This protein binds this small molecule.
Small molecule (SMILES): CC(=O)NCCNc1cccc2c(S(=O)(=O)O)cccc12

Sequence of chain 18.A:
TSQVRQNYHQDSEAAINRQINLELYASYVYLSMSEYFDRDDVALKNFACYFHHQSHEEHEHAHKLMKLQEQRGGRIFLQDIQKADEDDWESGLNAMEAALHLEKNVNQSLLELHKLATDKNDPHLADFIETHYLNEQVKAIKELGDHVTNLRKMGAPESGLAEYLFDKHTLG

Binding-site contacts:
Ligand atom C2 contacts residue HIS53 of chain 18.A at 4.4 Å.
Ligand atom C6 contacts residue HIS52 of chain 18.A at 3.6 Å.
Ligand atom C1 contacts residue HIS53 of chain 18.A at 4.4 Å.
Ligand atom C3 contacts residue HIS53 of chain 18.A at 4.0 Å.
Ligand atom C8 contacts residue HIS56 of chain 18.A at 3.9 Å.
Ligand atom C4' contacts residue CYS49 of chain 18.A at 4.5 Å (hydrophobic).
Ligand atom O3S contacts residue HIS56 of chain 18.A at 3.4 Å.
Ligand atom N3' contacts residue CYS49 of chain 18.A at 3.1 Å (h-bond).
Ligand atom C7 contacts residue HIS56 of chain 18.A at 3.8 Å.
Ligand atom C7 contacts residue HIS52 of chain 18.A at 3.6 Å.
Ligand atom C4 contacts residue HIS53 of chain 18.A at 3.5 Å.
Ligand atom C5' contacts residue HIS53 of chain 18.A at 4.2 Å.
Ligand atom C1' contacts residue CYS49 of chain 18.A at 1.8 Å (hydrophobic).
Ligand atom C10 contacts residue HIS53 of chain 18.A at 3.4 Å.
Ligand atom O2S contacts residue HIS56 of chain 18.A at 4.4 Å.
Ligand atom O2' contacts residue HIS52 of chain 18.A at 2.7 Å (h-bond).
Ligand atom C2' contacts residue HIS52 of chain 18.A at 3.9 Å.
Ligand atom C7 contacts residue HIS53 of chain 18.A at 4.2 Å.
Ligand atom C5 contacts residue HIS53 of chain 18.A at 3.7 Å.
Ligand atom C6 contacts residue HIS53 of chain 18.A at 3.8 Å.
Ligand atom O2' contacts residue CYS49 of chain 18.A at 3.9 Å.
Ligand atom C5' contacts residue CYS49 of chain 18.A at 3.8 Å (hydrophobic).
Ligand atom C2' contacts residue CYS49 of chain 18.A at 2.8 Å (hydrophobic).
Ligand atom N6' contacts residue HIS53 of chain 18.A at 3.8 Å.
Ligand atom C9 contacts residue HIS53 of chain 18.A at 4.0 Å.